Binding-site contacts:
Ligand atom S15 contacts residue ASN276 of chain 1.B at 2.6 Å (h-bond).
Ligand atom C10 contacts residue ASN276 of chain 1.B at 3.7 Å.
Ligand atom C5 contacts residue ASP278 of chain 1.B at 4.4 Å.
Ligand atom O13 contacts residue ASP278 of chain 1.B at 3.5 Å (salt-bridge).
Ligand atom C12 contacts residue ASP278 of chain 1.B at 4.0 Å.
Ligand atom C10 contacts residue ASP278 of chain 1.B at 4.5 Å.
Ligand atom N9 contacts residue ASN276 of chain 1.B at 4.5 Å.
Ligand atom N11 contacts residue ASN276 of chain 1.B at 4.2 Å.
Ligand atom N11 contacts residue ASP278 of chain 1.B at 3.9 Å.
Ligand atom C4 contacts residue ASP278 of chain 1.B at 3.6 Å.

This protein binds this small molecule.
Small molecule (SMILES): O=C(O)[C@@H]1CCCC[C@@H]1c1n[nH]c(=S)[nH]1

Sequence of chain 1.B:
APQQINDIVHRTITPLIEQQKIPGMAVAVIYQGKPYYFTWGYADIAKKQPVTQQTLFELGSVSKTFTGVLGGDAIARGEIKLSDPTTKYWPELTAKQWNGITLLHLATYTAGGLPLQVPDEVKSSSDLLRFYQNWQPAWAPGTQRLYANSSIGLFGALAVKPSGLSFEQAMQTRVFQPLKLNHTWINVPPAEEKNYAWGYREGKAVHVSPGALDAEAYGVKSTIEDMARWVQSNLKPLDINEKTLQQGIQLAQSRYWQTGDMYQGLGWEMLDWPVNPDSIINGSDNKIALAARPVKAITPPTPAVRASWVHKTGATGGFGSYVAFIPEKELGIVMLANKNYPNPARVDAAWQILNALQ